Binding-site contacts:
Ligand atom C05 contacts residue LEU135 of chain 1.A at 3.6 Å (hydrophobic).
Ligand atom F24 contacts residue GLN132 of chain 1.A at 3.3 Å.
Ligand atom C23 contacts residue GLN132 of chain 1.A at 3.3 Å.
Ligand atom C19 contacts residue ILE11 of chain 1.A at 3.9 Å (hydrophobic).
Ligand atom C20 contacts residue GLY12 of chain 1.A at 3.7 Å.
Ligand atom F24 contacts residue LYS34 of chain 1.A at 3.2 Å.
Ligand atom C11 contacts residue LYS34 of chain 1.A at 3.8 Å.
Ligand atom F24 contacts residue ALA145 of chain 1.A at 3.8 Å.
Ligand atom C13 contacts residue HIS85 of chain 1.A at 3.8 Å.
Ligand atom F24 contacts residue ASN133 of chain 1.A at 3.6 Å.
Ligand atom C02 contacts residue LYS34 of chain 1.A at 3.8 Å.
Ligand atom C12 contacts residue GLN86 of chain 1.A at 3.9 Å.
Ligand atom N04 contacts residue ALA32 of chain 1.A at 3.8 Å.
Ligand atom C08 contacts residue ILE11 of chain 1.A at 3.9 Å (hydrophobic).
Ligand atom C07 contacts residue LYS34 of chain 1.A at 3.9 Å.
Ligand atom C12 contacts residue LEU84 of chain 1.A at 3.1 Å (hydrophobic).
Ligand atom C17 contacts residue ILE11 of chain 1.A at 3.6 Å (hydrophobic).
Ligand atom N16 contacts residue ILE11 of chain 1.A at 3.6 Å.
Ligand atom N10 contacts residue LEU84 of chain 1.A at 2.8 Å (h-bond).
Ligand atom C23 contacts residue LYS34 of chain 1.A at 3.5 Å.
Ligand atom C01 contacts residue ALA32 of chain 1.A at 3.6 Å (hydrophobic).
Ligand atom N03 contacts residue LEU135 of chain 1.A at 3.3 Å.
Ligand atom C01 contacts residue LYS34 of chain 1.A at 3.8 Å.
Ligand atom N04 contacts residue LEU84 of chain 1.A at 3.4 Å (h-bond).
Ligand atom C05 contacts residue GLU82 of chain 1.A at 3.1 Å.
Ligand atom C05 contacts residue ALA32 of chain 1.A at 3.4 Å (hydrophobic).
Ligand atom N04 contacts residue LEU135 of chain 1.A at 3.4 Å.
Ligand atom N06 contacts residue LYS34 of chain 1.A at 3.0 Å (salt-bridge).
Ligand atom C18 contacts residue HIS85 of chain 1.A at 3.2 Å.
Ligand atom C01 contacts residue LEU135 of chain 1.A at 3.7 Å (hydrophobic).
Ligand atom C09 contacts residue ILE11 of chain 1.A at 3.6 Å (hydrophobic).
Ligand atom C17 contacts residue HIS85 of chain 1.A at 3.6 Å.
Ligand atom C15 contacts residue ILE11 of chain 1.A at 3.4 Å (hydrophobic).
Ligand atom C09 contacts residue LEU135 of chain 1.A at 3.7 Å (hydrophobic).
Ligand atom C22 contacts residue GLN132 of chain 1.A at 3.3 Å.
Ligand atom C13 contacts residue LEU84 of chain 1.A at 3.8 Å (hydrophobic).
Ligand atom C18 contacts residue LEU84 of chain 1.A at 3.4 Å (hydrophobic).
Ligand atom N10 contacts residue ILE11 of chain 1.A at 3.7 Å.
Ligand atom C02 contacts residue LEU135 of chain 1.A at 3.4 Å (hydrophobic).
Ligand atom C14 contacts residue ILE11 of chain 1.A at 3.7 Å (hydrophobic).

Sequence of chain 1.A:
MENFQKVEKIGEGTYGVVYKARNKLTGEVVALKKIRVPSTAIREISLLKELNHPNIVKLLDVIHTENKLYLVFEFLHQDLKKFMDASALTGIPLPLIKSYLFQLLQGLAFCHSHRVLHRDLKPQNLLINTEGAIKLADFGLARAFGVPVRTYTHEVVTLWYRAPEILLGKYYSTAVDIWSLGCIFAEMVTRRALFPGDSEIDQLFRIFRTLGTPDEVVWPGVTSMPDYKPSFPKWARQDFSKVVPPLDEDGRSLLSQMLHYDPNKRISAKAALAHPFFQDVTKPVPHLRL

A protein and the small-molecule ligand that binds it are described below.
Small molecule (SMILES): Fc1ccccc1-c1cc(NCc2ccncc2)n2nccc2n1